A small-molecule ligand and the protein it binds are described below.
Small molecule (SMILES): COCC[O-]

Sequence of chain 1.A:
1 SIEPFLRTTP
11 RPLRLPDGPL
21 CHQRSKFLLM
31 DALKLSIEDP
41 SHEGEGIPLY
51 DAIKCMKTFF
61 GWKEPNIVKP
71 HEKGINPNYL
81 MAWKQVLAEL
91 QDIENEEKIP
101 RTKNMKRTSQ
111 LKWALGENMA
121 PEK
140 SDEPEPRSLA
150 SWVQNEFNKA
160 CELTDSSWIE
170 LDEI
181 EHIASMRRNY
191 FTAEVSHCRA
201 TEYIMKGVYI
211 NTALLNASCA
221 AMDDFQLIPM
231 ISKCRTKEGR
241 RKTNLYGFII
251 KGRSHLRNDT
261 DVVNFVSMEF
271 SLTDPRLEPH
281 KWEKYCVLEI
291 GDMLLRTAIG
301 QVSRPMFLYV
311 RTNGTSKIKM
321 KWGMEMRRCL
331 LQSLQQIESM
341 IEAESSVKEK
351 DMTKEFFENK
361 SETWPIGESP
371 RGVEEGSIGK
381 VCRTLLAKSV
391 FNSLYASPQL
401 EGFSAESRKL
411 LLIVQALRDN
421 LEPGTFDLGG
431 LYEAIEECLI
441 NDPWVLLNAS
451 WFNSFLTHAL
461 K

Binding-site contacts:
Ligand atom CA' contacts residue ASP92 of chain 1.A at 4.4 Å.
Ligand atom O2' contacts residue ALA88 of chain 1.A at 4.1 Å.
Ligand atom CA' contacts residue ALA88 of chain 1.A at 3.8 Å (hydrophobic).
Ligand atom CD' contacts residue ALA88 of chain 1.A at 3.6 Å (hydrophobic).
Ligand atom OC' contacts residue ALA88 of chain 1.A at 3.5 Å.
Ligand atom CB' contacts residue ALA88 of chain 1.A at 4.2 Å (hydrophobic).
Ligand atom O2' contacts residue ASP92 of chain 1.A at 3.6 Å (salt-bridge).